This protein binds this small molecule.
Small molecule (SMILES): CC(=O)N[C@H]1[C@H](O[C@H]2[C@H](O)[C@@H](NC(C)=O)CO[C@@H]2CO[C@@H]2O[C@@H](C)[C@@H](O)[C@@H](O)[C@@H]2O)O[C@H](CO)[C@@H](O)[C@@H]1O

Binding-site contacts:
Ligand atom C3 contacts residue ASN20 of chain 1.F at 3.8 Å.
Ligand atom C7 contacts residue GOL1 of chain 1.T at 4.3 Å.
Ligand atom O7 contacts residue ASN20 of chain 1.F at 3.2 Å (h-bond).
Ligand atom C8 contacts residue PHE19 of chain 1.F at 4.0 Å (hydrophobic).
Ligand atom N2 contacts residue ASN20 of chain 1.F at 3.1 Å (h-bond).
Ligand atom C2 contacts residue ASN20 of chain 1.F at 2.5 Å.
Ligand atom C5 contacts residue ASN20 of chain 1.F at 3.5 Å.
Ligand atom N2 contacts residue GOL1 of chain 1.T at 3.7 Å.
Ligand atom O7 contacts residue PHE15 of chain 1.F at 4.5 Å.
Ligand atom C4 contacts residue ASN20 of chain 1.F at 4.2 Å.
Ligand atom C1 contacts residue GOL1 of chain 1.T at 3.3 Å.
Ligand atom O5 contacts residue GOL1 of chain 1.T at 4.3 Å.
Ligand atom C2 contacts residue GOL1 of chain 1.T at 4.0 Å.
Ligand atom O5 contacts residue ASN20 of chain 1.F at 2.2 Å (h-bond).
Ligand atom C8 contacts residue LEU45 of chain 1.F at 4.0 Å (hydrophobic).
Ligand atom O7 contacts residue GLY16 of chain 1.F at 3.3 Å.
Ligand atom C1 contacts residue ASN20 of chain 1.F at 1.4 Å.
Ligand atom C6 contacts residue ASN20 of chain 1.F at 4.5 Å.
Ligand atom C7 contacts residue GLY16 of chain 1.F at 4.3 Å.
Ligand atom C8 contacts residue PHE15 of chain 1.F at 4.4 Å (hydrophobic).
Ligand atom C7 contacts residue ASN20 of chain 1.F at 3.4 Å.

Sequence of chain 1.F:
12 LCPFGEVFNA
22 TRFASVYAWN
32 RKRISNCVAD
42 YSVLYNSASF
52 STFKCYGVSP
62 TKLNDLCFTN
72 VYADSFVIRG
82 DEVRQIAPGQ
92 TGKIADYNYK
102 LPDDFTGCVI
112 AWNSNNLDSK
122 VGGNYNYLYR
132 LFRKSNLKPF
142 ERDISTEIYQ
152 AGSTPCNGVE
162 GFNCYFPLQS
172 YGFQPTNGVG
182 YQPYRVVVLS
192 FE